Sequence of chain 1.B:
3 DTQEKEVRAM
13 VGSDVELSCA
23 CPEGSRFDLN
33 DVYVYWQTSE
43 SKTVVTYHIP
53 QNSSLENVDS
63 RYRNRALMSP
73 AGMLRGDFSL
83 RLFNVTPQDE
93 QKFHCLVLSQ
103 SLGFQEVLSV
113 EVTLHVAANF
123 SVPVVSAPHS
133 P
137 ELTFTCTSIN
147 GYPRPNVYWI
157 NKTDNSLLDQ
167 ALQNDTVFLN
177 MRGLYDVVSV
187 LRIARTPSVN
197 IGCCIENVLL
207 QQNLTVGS

A protein and the small-molecule ligand that binds it are described below.
Small molecule (SMILES): CC(=O)N[C@@H]1[C@@H](O)[C@H](O)[C@@H](CO)O[C@H]1O

Binding-site contacts:
Ligand atom C1 contacts residue ASN209 of chain 1.B at 1.4 Å.
Ligand atom O6 contacts residue LEU163 of chain 1.B at 3.8 Å.
Ligand atom C2 contacts residue ASN209 of chain 1.B at 2.6 Å.
Ligand atom O5 contacts residue ASN209 of chain 1.B at 2.2 Å (h-bond).
Ligand atom C5 contacts residue TYR154 of chain 1.B at 3.9 Å (hydrophobic).
Ligand atom C6 contacts residue LEU163 of chain 1.B at 3.9 Å (hydrophobic).
Ligand atom C3 contacts residue GLU202 of chain 1.B at 4.0 Å.
Ligand atom C6 contacts residue TYR154 of chain 1.B at 3.5 Å (hydrophobic).
Ligand atom O7 contacts residue ASN209 of chain 1.B at 3.0 Å (h-bond).
Ligand atom C1 contacts residue GLU202 of chain 1.B at 4.3 Å.
Ligand atom C4 contacts residue ASN209 of chain 1.B at 4.2 Å.
Ligand atom C2 contacts residue GLU202 of chain 1.B at 4.5 Å.
Ligand atom C5 contacts residue ASN209 of chain 1.B at 3.6 Å.
Ligand atom C7 contacts residue ASN209 of chain 1.B at 3.3 Å.
Ligand atom C8 contacts residue ASN209 of chain 1.B at 4.3 Å.
Ligand atom C3 contacts residue ASN209 of chain 1.B at 3.8 Å.
Ligand atom O5 contacts residue TYR154 of chain 1.B at 4.3 Å.
Ligand atom C8 contacts residue GLN207 of chain 1.B at 3.4 Å.
Ligand atom N2 contacts residue ASN209 of chain 1.B at 3.1 Å (h-bond).
Ligand atom O5 contacts residue CYS200 of chain 1.B at 4.3 Å.